Sequence of chain 2.E:
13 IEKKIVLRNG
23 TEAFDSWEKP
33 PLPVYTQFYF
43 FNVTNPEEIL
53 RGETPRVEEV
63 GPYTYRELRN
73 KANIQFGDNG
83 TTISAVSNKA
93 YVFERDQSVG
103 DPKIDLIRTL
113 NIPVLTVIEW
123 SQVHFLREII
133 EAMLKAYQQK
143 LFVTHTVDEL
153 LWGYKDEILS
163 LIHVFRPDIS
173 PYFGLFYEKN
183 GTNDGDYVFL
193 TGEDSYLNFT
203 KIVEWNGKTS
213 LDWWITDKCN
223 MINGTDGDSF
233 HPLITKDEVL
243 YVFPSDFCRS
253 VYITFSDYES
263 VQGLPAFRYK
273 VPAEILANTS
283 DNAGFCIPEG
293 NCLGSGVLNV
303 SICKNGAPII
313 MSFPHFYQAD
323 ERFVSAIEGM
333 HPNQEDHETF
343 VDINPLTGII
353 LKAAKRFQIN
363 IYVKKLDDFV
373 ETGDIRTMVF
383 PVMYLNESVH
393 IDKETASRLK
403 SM

The protein below binds the small molecule below.
Small molecule (SMILES): CC(=O)N[C@@H]1[C@@H](O)[C@H](O)[C@@H](CO)O[C@H]1O

Binding-site contacts:
Ligand atom C5 contacts residue ASN21 of chain 2.E at 3.3 Å.
Ligand atom C1 contacts residue ASN21 of chain 2.E at 1.4 Å.
Ligand atom C3 contacts residue ASN21 of chain 2.E at 3.7 Å.
Ligand atom C7 contacts residue ASN21 of chain 2.E at 4.0 Å.
Ligand atom O7 contacts residue ASN21 of chain 2.E at 4.0 Å.
Ligand atom O5 contacts residue ASN21 of chain 2.E at 2.5 Å (h-bond).
Ligand atom N2 contacts residue ASN21 of chain 2.E at 3.3 Å (h-bond).
Ligand atom O6 contacts residue ASN21 of chain 2.E at 4.3 Å.
Ligand atom C6 contacts residue ASN21 of chain 2.E at 3.3 Å.
Ligand atom C2 contacts residue ASN21 of chain 2.E at 2.5 Å.
Ligand atom C4 contacts residue ASN21 of chain 2.E at 3.8 Å.